Binding-site contacts:
Ligand atom N contacts residue VAL272 of chain 1.A at 2.8 Å (h-bond).
Ligand atom CD1 contacts residue ARG252 of chain 1.A at 3.7 Å.
Ligand atom O contacts residue VAL272 of chain 1.A at 3.7 Å.
Ligand atom CA contacts residue LYS270 of chain 1.A at 3.6 Å.
Ligand atom CA contacts residue VAL272 of chain 1.A at 3.4 Å (hydrophobic).
Ligand atom CE1 contacts residue LEU25 of chain 1.A at 3.7 Å (hydrophobic).
Ligand atom NH2 contacts residue ILE269 of chain 1.A at 3.7 Å.
Ligand atom OH contacts residue PHE24 of chain 1.A at 3.8 Å.
Ligand atom OH contacts residue ASP26 of chain 1.A at 2.4 Å (salt-bridge).
Ligand atom C contacts residue LYS270 of chain 1.A at 3.4 Å.
Ligand atom CE1 contacts residue ARG273 of chain 1.A at 3.4 Å.
Ligand atom O contacts residue TRP271 of chain 1.A at 3.1 Å.
Ligand atom CD contacts residue TRP271 of chain 1.A at 3.4 Å (hydrophobic).
Ligand atom OH contacts residue LYS53 of chain 1.A at 2.8 Å (salt-bridge).
Ligand atom CE2 contacts residue PHE24 of chain 1.A at 3.8 Å (hydrophobic).
Ligand atom NE contacts residue LYS270 of chain 1.A at 3.3 Å (salt-bridge).
Ligand atom CA contacts residue LYS270 of chain 1.A at 3.2 Å.
Ligand atom CD2 contacts residue LEU254 of chain 1.A at 3.8 Å (hydrophobic).
Ligand atom CB contacts residue LYS270 of chain 1.A at 3.7 Å.
Ligand atom N contacts residue TRP271 of chain 1.A at 3.7 Å.
Ligand atom CZ contacts residue PHE24 of chain 1.A at 3.8 Å (hydrophobic).
Ligand atom CE2 contacts residue ARG273 of chain 1.A at 3.6 Å.
Ligand atom OH contacts residue ARG273 of chain 1.A at 3.1 Å (salt-bridge).
Ligand atom C contacts residue TRP271 of chain 1.A at 3.7 Å (hydrophobic).
Ligand atom ND2 contacts residue ARG252 of chain 1.A at 2.8 Å (salt-bridge).
Ligand atom CA contacts residue ARG273 of chain 1.A at 3.8 Å.
Ligand atom C contacts residue VAL272 of chain 1.A at 3.6 Å (hydrophobic).
Ligand atom CD1 contacts residue VAL272 of chain 1.A at 3.7 Å (hydrophobic).
Ligand atom C contacts residue ARG273 of chain 1.A at 3.6 Å.
Ligand atom CD1 contacts residue ARG273 of chain 1.A at 3.5 Å.
Ligand atom O contacts residue VAL272 of chain 1.A at 2.7 Å (h-bond).
Ligand atom O contacts residue ARG273 of chain 1.A at 3.2 Å.
Ligand atom NH2 contacts residue LYS270 of chain 1.A at 3.7 Å.
Ligand atom CD contacts residue LYS270 of chain 1.A at 3.7 Å.
Ligand atom CD1 contacts residue VAL251 of chain 1.A at 3.8 Å (hydrophobic).
Ligand atom N contacts residue LYS270 of chain 1.A at 2.6 Å (salt-bridge).
Ligand atom CE1 contacts residue ASP26 of chain 1.A at 3.0 Å.
Ligand atom CG contacts residue ARG252 of chain 1.A at 3.5 Å.
Ligand atom CZ contacts residue ARG273 of chain 1.A at 3.2 Å.
Ligand atom CZ contacts residue ASP26 of chain 1.A at 3.0 Å.

This small molecule binds to this protein.
Small molecule (SMILES): CC(C)C[C@H](NC(=O)[C@H](CCCN=C(N)N)NC(=O)[C@H](CCC(N)=O)NC(=O)[C@H](Cc1ccc(O)cc1)NC(=O)[C@@H](N)CC(=O)O)C(=O)N[C@@H](CC(N)=O)C(=O)O

Sequence of chain 1.A:
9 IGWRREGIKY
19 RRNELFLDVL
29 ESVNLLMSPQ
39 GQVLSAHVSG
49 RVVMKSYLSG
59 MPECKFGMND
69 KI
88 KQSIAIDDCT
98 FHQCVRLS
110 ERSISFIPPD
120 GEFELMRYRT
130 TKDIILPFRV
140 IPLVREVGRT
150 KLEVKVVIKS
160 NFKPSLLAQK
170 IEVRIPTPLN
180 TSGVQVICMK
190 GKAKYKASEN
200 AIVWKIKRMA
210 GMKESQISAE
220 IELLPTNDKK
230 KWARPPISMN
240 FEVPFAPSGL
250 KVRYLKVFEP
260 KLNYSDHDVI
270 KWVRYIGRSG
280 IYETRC